Sequence of chain 1.A:
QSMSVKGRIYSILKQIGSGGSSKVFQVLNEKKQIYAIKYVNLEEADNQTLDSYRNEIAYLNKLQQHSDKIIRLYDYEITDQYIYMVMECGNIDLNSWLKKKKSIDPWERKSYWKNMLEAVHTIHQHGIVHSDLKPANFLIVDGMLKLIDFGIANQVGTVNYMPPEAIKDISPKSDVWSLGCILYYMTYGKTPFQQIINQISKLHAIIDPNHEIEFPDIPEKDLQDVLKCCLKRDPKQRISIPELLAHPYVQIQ

The protein below binds the small molecule below.
Small molecule (SMILES): c1cc2c(cn1)cnc1sccc12

Binding-site contacts:
Ligand atom CAJ contacts residue LEU159 of chain 1.A at 3.3 Å (hydrophobic).
Ligand atom CAN contacts residue GLU108 of chain 1.A at 4.2 Å.
Ligand atom CAM contacts residue ILE36 of chain 1.A at 3.6 Å (hydrophobic).
Ligand atom NAC contacts residue GLY110 of chain 1.A at 2.9 Å (h-bond).
Ligand atom SAK contacts residue EDO1 of chain 1.B at 3.4 Å (h-bond).
Ligand atom CAF contacts residue VAL44 of chain 1.A at 4.0 Å (hydrophobic).
Ligand atom N contacts residue 7PE1 of chain 1.C at 4.1 Å.
Ligand atom N contacts residue MET107 of chain 1.A at 3.3 Å.
Ligand atom CAG contacts residue ILE36 of chain 1.A at 3.4 Å (hydrophobic).
Ligand atom CAK contacts residue GLU108 of chain 1.A at 3.4 Å.
Ligand atom CAH contacts residue ALA56 of chain 1.A at 4.0 Å (hydrophobic).
Ligand atom SAK contacts residue LEU159 of chain 1.A at 3.5 Å.
Ligand atom NAC contacts residue ILE36 of chain 1.A at 4.1 Å.
Ligand atom CAK contacts residue CYS109 of chain 1.A at 3.9 Å (hydrophobic).
Ligand atom CAN contacts residue ILE91 of chain 1.A at 4.0 Å (hydrophobic).
Ligand atom NAC contacts residue CYS109 of chain 1.A at 3.9 Å.
Ligand atom CAM contacts residue LEU159 of chain 1.A at 3.7 Å (hydrophobic).
Ligand atom CAC contacts residue LEU159 of chain 1.A at 3.9 Å (hydrophobic).
Ligand atom SAK contacts residue ILE112 of chain 1.A at 4.1 Å.
Ligand atom CAF contacts residue 7PE1 of chain 1.C at 3.7 Å.
Ligand atom CAJ contacts residue ILE36 of chain 1.A at 4.0 Å (hydrophobic).
Ligand atom NAC contacts residue LEU159 of chain 1.A at 3.7 Å.
Ligand atom CAC contacts residue ASP113 of chain 1.A at 4.0 Å.
Ligand atom CAK contacts residue LEU159 of chain 1.A at 3.7 Å (hydrophobic).
Ligand atom CAN contacts residue ALA56 of chain 1.A at 4.1 Å (hydrophobic).
Ligand atom CAN contacts residue LEU159 of chain 1.A at 4.1 Å (hydrophobic).
Ligand atom CAH contacts residue MET107 of chain 1.A at 3.7 Å (hydrophobic).
Ligand atom CAC contacts residue EDO1 of chain 1.B at 3.8 Å.
Ligand atom CAK contacts residue ALA56 of chain 1.A at 3.7 Å (hydrophobic).
Ligand atom CAJ contacts residue GLY110 of chain 1.A at 3.9 Å.
Ligand atom SAK contacts residue ASN111 of chain 1.A at 3.9 Å.
Ligand atom CAH contacts residue GLU108 of chain 1.A at 4.2 Å.
Ligand atom SAK contacts residue GLY110 of chain 1.A at 3.4 Å (h-bond).
Ligand atom CAK contacts residue GLY110 of chain 1.A at 3.4 Å.
Ligand atom CAH contacts residue ILE91 of chain 1.A at 3.4 Å (hydrophobic).
Ligand atom N contacts residue VAL44 of chain 1.A at 4.1 Å.
Ligand atom SAK contacts residue ILE36 of chain 1.A at 3.9 Å.
Ligand atom N contacts residue ILE91 of chain 1.A at 3.9 Å.
Ligand atom CAC contacts residue ILE36 of chain 1.A at 3.5 Å (hydrophobic).
Ligand atom CAG contacts residue LEU159 of chain 1.A at 4.1 Å (hydrophobic).